A protein and the small-molecule ligand that binds it are described below.
Small molecule (SMILES): CC(=O)N[C@@H]1[C@@H](O)[C@H](O)[C@@H](CO)O[C@H]1O

Binding-site contacts:
Ligand atom C7 contacts residue LYS1643 of chain 1.A at 4.3 Å.
Ligand atom C2 contacts residue LYS1643 of chain 1.A at 3.5 Å.
Ligand atom C1 contacts residue ASN778 of chain 1.A at 1.4 Å.
Ligand atom O7 contacts residue VAL786 of chain 1.A at 4.0 Å.
Ligand atom O5 contacts residue THR777 of chain 1.A at 3.7 Å.
Ligand atom C1 contacts residue THR777 of chain 1.A at 4.1 Å.
Ligand atom O7 contacts residue ASN778 of chain 1.A at 3.9 Å.
Ligand atom O7 contacts residue LYS1643 of chain 1.A at 3.4 Å.
Ligand atom C1 contacts residue LYS1643 of chain 1.A at 4.4 Å.
Ligand atom O6 contacts residue HIS790 of chain 1.A at 3.6 Å (h-bond).
Ligand atom O5 contacts residue SER788 of chain 1.A at 3.5 Å (h-bond).
Ligand atom O5 contacts residue ASN778 of chain 1.A at 2.3 Å (h-bond).
Ligand atom C2 contacts residue SER788 of chain 1.A at 4.1 Å.
Ligand atom C3 contacts residue ASN778 of chain 1.A at 3.8 Å.
Ligand atom C8 contacts residue ASP769 of chain 1.A at 3.7 Å.
Ligand atom C2 contacts residue ASN778 of chain 1.A at 2.5 Å.
Ligand atom C1 contacts residue SER788 of chain 1.A at 3.8 Å.
Ligand atom N2 contacts residue ASN778 of chain 1.A at 3.0 Å (h-bond).
Ligand atom C4 contacts residue ASN778 of chain 1.A at 4.2 Å.
Ligand atom C8 contacts residue ASN778 of chain 1.A at 3.6 Å.
Ligand atom C6 contacts residue SER788 of chain 1.A at 4.4 Å.
Ligand atom C7 contacts residue ASN778 of chain 1.A at 3.3 Å.
Ligand atom C5 contacts residue ASN778 of chain 1.A at 3.6 Å.
Ligand atom N2 contacts residue LYS1643 of chain 1.A at 4.3 Å.
Ligand atom O3 contacts residue LYS1643 of chain 1.A at 3.9 Å.
Ligand atom C3 contacts residue LYS1643 of chain 1.A at 4.0 Å.
Ligand atom C6 contacts residue HIS790 of chain 1.A at 4.4 Å.
Ligand atom C6 contacts residue LEU789 of chain 1.A at 4.3 Å (hydrophobic).
Ligand atom C4 contacts residue LYS1643 of chain 1.A at 4.2 Å.
Ligand atom O5 contacts residue LYS1643 of chain 1.A at 4.5 Å.

Sequence of chain 1.A:
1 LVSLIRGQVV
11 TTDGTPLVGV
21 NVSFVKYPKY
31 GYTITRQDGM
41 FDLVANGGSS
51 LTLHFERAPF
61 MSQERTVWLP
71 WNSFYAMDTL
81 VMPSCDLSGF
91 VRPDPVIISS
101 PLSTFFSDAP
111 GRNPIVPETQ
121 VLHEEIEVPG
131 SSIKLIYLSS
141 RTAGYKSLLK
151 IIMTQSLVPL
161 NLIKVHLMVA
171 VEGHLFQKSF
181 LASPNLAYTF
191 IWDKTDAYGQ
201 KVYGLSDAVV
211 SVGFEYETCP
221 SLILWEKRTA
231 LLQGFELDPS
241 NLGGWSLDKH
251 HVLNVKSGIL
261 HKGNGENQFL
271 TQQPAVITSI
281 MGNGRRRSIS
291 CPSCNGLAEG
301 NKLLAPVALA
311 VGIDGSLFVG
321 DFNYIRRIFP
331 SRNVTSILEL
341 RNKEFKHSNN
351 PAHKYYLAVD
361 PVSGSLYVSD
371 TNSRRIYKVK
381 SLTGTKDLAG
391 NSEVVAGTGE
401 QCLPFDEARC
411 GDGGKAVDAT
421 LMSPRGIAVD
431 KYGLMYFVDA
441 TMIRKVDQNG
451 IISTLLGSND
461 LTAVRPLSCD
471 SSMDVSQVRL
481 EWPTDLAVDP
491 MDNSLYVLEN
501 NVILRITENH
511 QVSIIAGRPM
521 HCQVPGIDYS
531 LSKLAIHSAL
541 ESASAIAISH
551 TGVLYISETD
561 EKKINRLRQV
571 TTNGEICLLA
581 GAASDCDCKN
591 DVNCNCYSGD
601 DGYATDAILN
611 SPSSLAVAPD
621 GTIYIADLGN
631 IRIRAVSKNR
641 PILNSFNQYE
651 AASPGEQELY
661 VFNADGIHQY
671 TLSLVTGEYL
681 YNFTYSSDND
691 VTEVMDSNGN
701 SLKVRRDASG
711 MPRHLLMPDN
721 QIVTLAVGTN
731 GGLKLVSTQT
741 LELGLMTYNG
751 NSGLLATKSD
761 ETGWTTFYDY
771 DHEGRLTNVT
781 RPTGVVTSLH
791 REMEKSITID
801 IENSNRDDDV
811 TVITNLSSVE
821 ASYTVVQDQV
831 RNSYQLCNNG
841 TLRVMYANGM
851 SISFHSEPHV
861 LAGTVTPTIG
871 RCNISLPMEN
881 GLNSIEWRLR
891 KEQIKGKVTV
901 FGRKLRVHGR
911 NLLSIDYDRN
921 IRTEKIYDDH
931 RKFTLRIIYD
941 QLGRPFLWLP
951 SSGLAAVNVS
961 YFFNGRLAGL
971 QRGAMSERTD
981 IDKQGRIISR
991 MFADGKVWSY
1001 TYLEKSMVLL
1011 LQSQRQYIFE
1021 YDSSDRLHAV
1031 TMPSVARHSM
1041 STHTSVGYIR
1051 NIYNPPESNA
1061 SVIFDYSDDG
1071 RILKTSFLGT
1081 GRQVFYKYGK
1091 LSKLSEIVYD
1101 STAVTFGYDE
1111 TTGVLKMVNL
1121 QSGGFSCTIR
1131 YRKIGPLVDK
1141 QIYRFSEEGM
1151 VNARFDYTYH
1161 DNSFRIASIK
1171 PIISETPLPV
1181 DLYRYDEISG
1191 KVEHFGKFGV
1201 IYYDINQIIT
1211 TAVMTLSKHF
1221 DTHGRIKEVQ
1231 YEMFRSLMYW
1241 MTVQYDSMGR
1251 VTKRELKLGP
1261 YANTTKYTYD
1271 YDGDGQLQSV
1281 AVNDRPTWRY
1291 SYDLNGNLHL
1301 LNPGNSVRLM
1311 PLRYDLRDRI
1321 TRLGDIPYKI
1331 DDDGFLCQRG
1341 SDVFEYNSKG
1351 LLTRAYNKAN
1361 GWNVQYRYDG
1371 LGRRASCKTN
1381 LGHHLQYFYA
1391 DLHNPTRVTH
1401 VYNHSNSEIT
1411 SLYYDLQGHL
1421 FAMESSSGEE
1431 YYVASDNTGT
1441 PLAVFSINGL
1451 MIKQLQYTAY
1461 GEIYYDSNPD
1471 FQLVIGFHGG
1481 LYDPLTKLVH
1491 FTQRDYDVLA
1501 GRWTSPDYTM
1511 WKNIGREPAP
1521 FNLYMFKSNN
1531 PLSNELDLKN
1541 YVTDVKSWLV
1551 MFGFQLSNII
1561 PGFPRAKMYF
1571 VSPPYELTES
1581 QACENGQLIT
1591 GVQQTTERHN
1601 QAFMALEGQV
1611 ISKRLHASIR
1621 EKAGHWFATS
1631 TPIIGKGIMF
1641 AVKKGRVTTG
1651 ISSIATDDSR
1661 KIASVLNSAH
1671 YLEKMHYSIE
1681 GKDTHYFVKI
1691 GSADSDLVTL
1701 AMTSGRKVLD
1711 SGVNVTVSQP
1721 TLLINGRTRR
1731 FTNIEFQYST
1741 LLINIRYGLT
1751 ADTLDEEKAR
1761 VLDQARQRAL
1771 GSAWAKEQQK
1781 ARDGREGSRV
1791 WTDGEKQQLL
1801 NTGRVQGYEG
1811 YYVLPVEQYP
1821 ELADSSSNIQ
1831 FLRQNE